Binding-site contacts:
Ligand atom C29 contacts residue ASP29 of chain 1.A at 3.7 Å.
Ligand atom C36 contacts residue PRO81 of chain 1.B at 3.5 Å (hydrophobic).
Ligand atom C7 contacts residue ASP30 of chain 1.B at 3.5 Å.
Ligand atom C25 contacts residue ALA28 of chain 1.A at 3.7 Å (hydrophobic).
Ligand atom C17 contacts residue ASP25 of chain 1.B at 3.4 Å.
Ligand atom C36 contacts residue LEU50 of chain 1.A at 3.7 Å (hydrophobic).
Ligand atom O22 contacts residue LEU50 of chain 1.B at 3.8 Å.
Ligand atom C16 contacts residue ASP25 of chain 1.B at 3.2 Å.
Ligand atom O10 contacts residue ILE84 of chain 1.B at 3.7 Å.
Ligand atom N1 contacts residue ASP30 of chain 1.B at 3.3 Å (salt-bridge).
Ligand atom O28 contacts residue ASP29 of chain 1.A at 2.8 Å (salt-bridge).
Ligand atom C34 contacts residue VAL82 of chain 1.B at 3.8 Å (hydrophobic).
Ligand atom C31 contacts residue GLY48 of chain 1.A at 3.3 Å.
Ligand atom O26 contacts residue ASP29 of chain 1.A at 3.2 Å (salt-bridge).
Ligand atom O23 contacts residue ALA28 of chain 1.A at 3.4 Å.
Ligand atom C32 contacts residue ASP25 of chain 1.B at 3.4 Å.
Ligand atom O26 contacts residue ALA28 of chain 1.A at 3.7 Å.
Ligand atom O10 contacts residue LEU50 of chain 1.A at 3.6 Å.
Ligand atom C27 contacts residue ASP30 of chain 1.A at 3.8 Å.
Ligand atom C36 contacts residue GLY49 of chain 1.A at 3.7 Å.
Ligand atom O26 contacts residue ASP30 of chain 1.A at 3.0 Å (salt-bridge).
Ligand atom O9 contacts residue GLY48 of chain 1.B at 3.6 Å.
Ligand atom C4 contacts residue GLY48 of chain 1.B at 3.4 Å.
Ligand atom C33 contacts residue GLY27 of chain 1.A at 3.4 Å.
Ligand atom N20 contacts residue GLY27 of chain 1.A at 3.3 Å (h-bond).
Ligand atom C6 contacts residue ALA28 of chain 1.B at 3.7 Å (hydrophobic).
Ligand atom C29 contacts residue GLY27 of chain 1.A at 3.7 Å.
Ligand atom O9 contacts residue GLY49 of chain 1.B at 3.0 Å.
Ligand atom C32 contacts residue ILE84 of chain 1.B at 3.8 Å (hydrophobic).
Ligand atom O9 contacts residue LEU50 of chain 1.A at 3.4 Å.
Ligand atom O18 contacts residue ASP25 of chain 1.A at 2.6 Å (salt-bridge).
Ligand atom C27 contacts residue ASP29 of chain 1.A at 3.5 Å.
Ligand atom C30 contacts residue GLY48 of chain 1.A at 3.3 Å.
Ligand atom C25 contacts residue ASP30 of chain 1.A at 3.7 Å.
Ligand atom C7 contacts residue ALA28 of chain 1.B at 3.5 Å (hydrophobic).
Ligand atom O18 contacts residue ASP25 of chain 1.B at 2.7 Å (salt-bridge).
Ligand atom C12 contacts residue GLY27 of chain 1.B at 3.3 Å.
Ligand atom C17 contacts residue ASP25 of chain 1.A at 3.6 Å.
Ligand atom O18 contacts residue GLY27 of chain 1.A at 3.5 Å.
Ligand atom C32 contacts residue GLY27 of chain 1.A at 3.8 Å.

Sequence of chain 1.B:
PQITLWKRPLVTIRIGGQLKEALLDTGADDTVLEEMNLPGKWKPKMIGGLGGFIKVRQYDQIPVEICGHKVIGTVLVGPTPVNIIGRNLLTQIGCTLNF

The protein below binds the small molecule below.
Small molecule (SMILES): CC(C)CN(C[C@@H](O)[C@H](Cc1ccccc1)NC(=O)O[C@H]1CO[C@H]2OCC[C@H]21)S(=O)(=O)c1ccc(N)cc1

Sequence of chain 1.A:
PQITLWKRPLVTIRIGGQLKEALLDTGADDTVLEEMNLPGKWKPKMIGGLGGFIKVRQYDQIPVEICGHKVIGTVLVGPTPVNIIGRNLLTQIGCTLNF